A protein and the small-molecule ligand that binds it are described below.
Small molecule (SMILES): O=C(Nc1cc(-c2ccccn2)nn1CCO)c1nc(C2CC2)ccc1Nc1cncnc1

Binding-site contacts:
Ligand atom N18 contacts residue MET267 of chain 1.A at 3.7 Å.
Ligand atom N6 contacts residue PHE283 of chain 1.A at 3.8 Å.
Ligand atom C16 contacts residue GLY279 of chain 1.A at 3.6 Å.
Ligand atom C5 contacts residue MET267 of chain 1.A at 3.5 Å (hydrophobic).
Ligand atom C27 contacts residue GLN280 of chain 1.A at 3.5 Å.
Ligand atom C25 contacts residue THR239 of chain 1.A at 3.6 Å.
Ligand atom C27 contacts residue VAL232 of chain 1.A at 3.7 Å (hydrophobic).
Ligand atom N20 contacts residue ALA243 of chain 1.A at 3.8 Å.
Ligand atom N18 contacts residue TYR247 of chain 1.A at 2.6 Å (h-bond).
Ligand atom N19 contacts residue SER231 of chain 1.A at 3.3 Å.
Ligand atom N7 contacts residue PHE283 of chain 1.A at 3.7 Å.
Ligand atom C16 contacts residue MET267 of chain 1.A at 3.5 Å (hydrophobic).
Ligand atom C32 contacts residue GLY279 of chain 1.A at 3.7 Å.
Ligand atom C32 contacts residue GLU275 of chain 1.A at 3.6 Å.
Ligand atom N9 contacts residue PHE283 of chain 1.A at 3.5 Å.
Ligand atom N18 contacts residue GLY279 of chain 1.A at 3.6 Å.
Ligand atom N19 contacts residue THR242 of chain 1.A at 3.6 Å.
Ligand atom C25 contacts residue ALA243 of chain 1.A at 3.7 Å (hydrophobic).
Ligand atom C33 contacts residue GLY279 of chain 1.A at 3.8 Å.
Ligand atom C8 contacts residue PHE283 of chain 1.A at 3.8 Å (hydrophobic).
Ligand atom N20 contacts residue THR239 of chain 1.A at 3.7 Å.
Ligand atom C4 contacts residue TYR247 of chain 1.A at 3.3 Å (hydrophobic).
Ligand atom C29 contacts residue GLY279 of chain 1.A at 3.7 Å.
Ligand atom C4 contacts residue MET267 of chain 1.A at 3.5 Å (hydrophobic).
Ligand atom C16 contacts residue TYR247 of chain 1.A at 3.6 Å (hydrophobic).
Ligand atom C24 contacts residue PHE283 of chain 1.A at 3.4 Å (hydrophobic).
Ligand atom C31 contacts residue GLY279 of chain 1.A at 3.7 Å.
Ligand atom C29 contacts residue TYR247 of chain 1.A at 3.3 Å (hydrophobic).
Ligand atom C25 contacts residue SER231 of chain 1.A at 3.7 Å.
Ligand atom O28 contacts residue MET267 of chain 1.A at 3.7 Å.
Ligand atom N6 contacts residue MET267 of chain 1.A at 3.6 Å.
Ligand atom C10 contacts residue PHE283 of chain 1.A at 3.7 Å (hydrophobic).
Ligand atom C1 contacts residue MET267 of chain 1.A at 3.7 Å (hydrophobic).
Ligand atom C14 contacts residue LEU189 of chain 1.A at 3.7 Å (hydrophobic).
Ligand atom C29 contacts residue MET267 of chain 1.A at 3.8 Å (hydrophobic).
Ligand atom N3 contacts residue MET267 of chain 1.A at 3.2 Å.
Ligand atom C30 contacts residue MET267 of chain 1.A at 3.5 Å (hydrophobic).
Ligand atom O17 contacts residue GLN280 of chain 1.A at 2.7 Å (h-bond).
Ligand atom C2 contacts residue PHE283 of chain 1.A at 3.5 Å (hydrophobic).
Ligand atom N13 contacts residue PHE283 of chain 1.A at 3.8 Å.

Sequence of chain 1.A:
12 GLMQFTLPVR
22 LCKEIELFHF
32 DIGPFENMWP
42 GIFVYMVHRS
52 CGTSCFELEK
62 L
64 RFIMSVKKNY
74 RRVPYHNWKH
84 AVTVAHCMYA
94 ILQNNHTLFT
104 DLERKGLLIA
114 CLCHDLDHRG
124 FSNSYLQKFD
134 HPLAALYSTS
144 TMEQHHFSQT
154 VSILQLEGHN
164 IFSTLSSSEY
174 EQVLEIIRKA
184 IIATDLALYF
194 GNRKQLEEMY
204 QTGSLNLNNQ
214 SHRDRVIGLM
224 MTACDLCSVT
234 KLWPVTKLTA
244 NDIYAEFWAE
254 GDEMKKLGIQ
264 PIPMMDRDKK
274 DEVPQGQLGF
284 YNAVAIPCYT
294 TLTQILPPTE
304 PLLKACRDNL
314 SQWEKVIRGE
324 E